Sequence of chain 1.A:
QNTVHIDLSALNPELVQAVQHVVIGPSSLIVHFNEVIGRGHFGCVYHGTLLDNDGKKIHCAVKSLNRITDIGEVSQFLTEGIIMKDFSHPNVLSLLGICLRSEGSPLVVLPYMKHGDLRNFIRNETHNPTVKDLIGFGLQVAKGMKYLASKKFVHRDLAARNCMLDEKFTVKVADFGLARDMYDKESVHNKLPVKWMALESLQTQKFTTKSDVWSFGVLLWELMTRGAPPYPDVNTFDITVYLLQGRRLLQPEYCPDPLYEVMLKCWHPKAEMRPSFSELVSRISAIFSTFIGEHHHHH

Binding-site contacts:
Ligand atom C1 contacts residue MET114 of chain 1.A at 2.9 Å (hydrophobic).
Ligand atom C24 contacts residue ASN163 of chain 1.A at 3.7 Å.
Ligand atom O16 contacts residue MET165 of chain 1.A at 3.3 Å.
Ligand atom C11 contacts residue ALA175 of chain 1.A at 3.7 Å (hydrophobic).
Ligand atom C19 contacts residue GLY117 of chain 1.A at 3.6 Å.
Ligand atom C1 contacts residue TYR113 of chain 1.A at 3.5 Å (hydrophobic).
Ligand atom C8 contacts residue MET165 of chain 1.A at 3.5 Å (hydrophobic).
Ligand atom S contacts residue ARG162 of chain 1.A at 3.6 Å.
Ligand atom C2 contacts residue ALA62 of chain 1.A at 3.6 Å (hydrophobic).
Ligand atom O16 contacts residue ARG162 of chain 1.A at 3.5 Å (salt-bridge).
Ligand atom C23 contacts residue ARG40 of chain 1.A at 3.3 Å.
Ligand atom C contacts residue MET114 of chain 1.A at 3.7 Å (hydrophobic).
Ligand atom C24 contacts residue ARG40 of chain 1.A at 3.4 Å.
Ligand atom C30 contacts residue LYS115 of chain 1.A at 3.5 Å.
Ligand atom N15 contacts residue ARG162 of chain 1.A at 3.5 Å (salt-bridge).
Ligand atom C23 contacts residue ASN163 of chain 1.A at 3.4 Å.
Ligand atom N25 contacts residue ARG162 of chain 1.A at 3.7 Å.
Ligand atom C29 contacts residue GLY41 of chain 1.A at 3.7 Å.
Ligand atom O contacts residue GLY39 of chain 1.A at 3.7 Å.
Ligand atom N contacts residue MET114 of chain 1.A at 2.8 Å (h-bond).
Ligand atom C19 contacts residue TYR113 of chain 1.A at 3.6 Å (hydrophobic).
Ligand atom C19 contacts residue MET114 of chain 1.A at 3.4 Å (hydrophobic).
Ligand atom C28 contacts residue HIS42 of chain 1.A at 3.3 Å.
Ligand atom C6 contacts residue ALA62 of chain 1.A at 3.7 Å (hydrophobic).
Ligand atom C5 contacts residue ALA62 of chain 1.A at 3.2 Å (hydrophobic).
Ligand atom C26 contacts residue ARG162 of chain 1.A at 3.3 Å.
Ligand atom N15 contacts residue ASN163 of chain 1.A at 2.7 Å (h-bond).
Ligand atom C28 contacts residue GLY41 of chain 1.A at 3.4 Å.
Ligand atom C5 contacts residue PRO112 of chain 1.A at 3.4 Å (hydrophobic).
Ligand atom C14 contacts residue ASP176 of chain 1.A at 3.4 Å.
Ligand atom C14 contacts residue ARG40 of chain 1.A at 3.1 Å.
Ligand atom C13 contacts residue MET165 of chain 1.A at 3.6 Å (hydrophobic).
Ligand atom O17 contacts residue ARG162 of chain 1.A at 3.5 Å (salt-bridge).
Ligand atom C9 contacts residue MET165 of chain 1.A at 3.7 Å (hydrophobic).
Ligand atom O17 contacts residue ASN163 of chain 1.A at 3.5 Å.
Ligand atom O contacts residue VAL46 of chain 1.A at 3.5 Å.
Ligand atom C22 contacts residue ILE38 of chain 1.A at 3.1 Å (hydrophobic).
Ligand atom O17 contacts residue ASP176 of chain 1.A at 3.6 Å.
Ligand atom C29 contacts residue ASN163 of chain 1.A at 3.6 Å.
Ligand atom C27 contacts residue ARG162 of chain 1.A at 3.7 Å.

The small molecule below binds the protein below.
Small molecule (SMILES): O=c1c2cc(CS(=O)(=O)NCc3ccccn3)ccc2ccc2ncc(-c3cnn(C4CCNCC4)c3)cc12